The small molecule below binds the protein below.
Small molecule (SMILES): CC(=O)N[C@@H]1[C@@H](O)[C@H](O)[C@@H](CO)O[C@H]1O

Sequence of chain 1.A:
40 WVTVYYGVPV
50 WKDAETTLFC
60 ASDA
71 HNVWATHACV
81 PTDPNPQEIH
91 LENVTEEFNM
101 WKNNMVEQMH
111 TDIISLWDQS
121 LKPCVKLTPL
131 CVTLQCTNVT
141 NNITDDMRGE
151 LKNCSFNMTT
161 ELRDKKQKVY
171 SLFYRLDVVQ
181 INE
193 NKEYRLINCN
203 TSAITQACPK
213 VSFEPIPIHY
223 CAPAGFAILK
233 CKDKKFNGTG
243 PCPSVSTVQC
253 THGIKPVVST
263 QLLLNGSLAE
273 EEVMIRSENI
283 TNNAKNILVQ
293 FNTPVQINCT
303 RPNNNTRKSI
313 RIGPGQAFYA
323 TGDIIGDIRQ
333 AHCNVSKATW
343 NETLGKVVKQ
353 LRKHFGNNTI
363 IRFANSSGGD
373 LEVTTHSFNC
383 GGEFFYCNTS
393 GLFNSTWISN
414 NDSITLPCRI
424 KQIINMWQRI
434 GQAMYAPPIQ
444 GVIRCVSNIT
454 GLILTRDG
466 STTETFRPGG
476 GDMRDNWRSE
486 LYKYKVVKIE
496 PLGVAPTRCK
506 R

Binding-site contacts:
Ligand atom C7 contacts residue VAL445 of chain 1.A at 4.3 Å (hydrophobic).
Ligand atom N2 contacts residue ASN306 of chain 1.A at 2.8 Å (h-bond).
Ligand atom C6 contacts residue ILE327 of chain 1.A at 4.2 Å (hydrophobic).
Ligand atom C1 contacts residue ASN306 of chain 1.A at 1.5 Å.
Ligand atom C5 contacts residue ASN306 of chain 1.A at 3.7 Å.
Ligand atom O5 contacts residue ASN306 of chain 1.A at 2.4 Å (h-bond).
Ligand atom O5 contacts residue ILE327 of chain 1.A at 3.4 Å.
Ligand atom C5 contacts residue ILE327 of chain 1.A at 4.0 Å (hydrophobic).
Ligand atom C3 contacts residue ASN306 of chain 1.A at 3.8 Å.
Ligand atom C2 contacts residue ASN306 of chain 1.A at 2.5 Å.
Ligand atom C8 contacts residue VAL445 of chain 1.A at 3.5 Å (hydrophobic).
Ligand atom O7 contacts residue ASN306 of chain 1.A at 3.7 Å.
Ligand atom C8 contacts residue ASN306 of chain 1.A at 4.4 Å.
Ligand atom C1 contacts residue ILE327 of chain 1.A at 3.9 Å (hydrophobic).
Ligand atom C8 contacts residue GLY444 of chain 1.A at 4.4 Å.
Ligand atom C7 contacts residue ASN306 of chain 1.A at 3.4 Å.
Ligand atom C4 contacts residue ASN306 of chain 1.A at 4.2 Å.